Sequence of chain 1.A:
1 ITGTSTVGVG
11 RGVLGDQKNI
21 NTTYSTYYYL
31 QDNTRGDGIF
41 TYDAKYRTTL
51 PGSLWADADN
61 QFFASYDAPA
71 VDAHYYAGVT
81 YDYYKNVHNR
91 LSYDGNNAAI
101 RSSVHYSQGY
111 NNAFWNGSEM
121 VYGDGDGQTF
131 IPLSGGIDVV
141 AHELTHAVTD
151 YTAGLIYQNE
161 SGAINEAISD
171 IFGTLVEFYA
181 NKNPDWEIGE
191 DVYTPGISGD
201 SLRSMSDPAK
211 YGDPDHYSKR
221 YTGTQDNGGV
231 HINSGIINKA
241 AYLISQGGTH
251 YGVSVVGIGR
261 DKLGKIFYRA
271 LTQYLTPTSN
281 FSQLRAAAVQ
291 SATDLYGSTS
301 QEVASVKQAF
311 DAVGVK

Binding-site contacts:
Ligand atom CB contacts residue GLU143 of chain 1.A at 4.2 Å.
Ligand atom CB contacts residue VAL139 of chain 1.A at 4.3 Å (hydrophobic).
Ligand atom CG1 contacts residue LYS1 of chain 1.C at 3.3 Å.
Ligand atom CG1 contacts residue VAL139 of chain 1.A at 4.5 Å (hydrophobic).
Ligand atom O contacts residue HIS231 of chain 1.A at 3.5 Å.
Ligand atom N contacts residue LYS1 of chain 1.C at 2.8 Å (salt-bridge).
Ligand atom CA contacts residue LYS1 of chain 1.C at 2.5 Å.
Ligand atom CA contacts residue ALA113 of chain 1.A at 4.1 Å (hydrophobic).
Ligand atom CB contacts residue ASN112 of chain 1.A at 4.4 Å.
Ligand atom N contacts residue ASN112 of chain 1.A at 3.0 Å (h-bond).
Ligand atom CG1 contacts residue LEU202 of chain 1.A at 4.1 Å (hydrophobic).
Ligand atom CG2 contacts residue HIS142 of chain 1.A at 4.3 Å.
Ligand atom CG2 contacts residue ILE188 of chain 1.A at 4.4 Å (hydrophobic).
Ligand atom C contacts residue LYS1 of chain 1.C at 1.4 Å.
Ligand atom CG2 contacts residue LYS1 of chain 1.C at 4.2 Å.
Ligand atom N contacts residue GLU143 of chain 1.A at 3.6 Å (salt-bridge).
Ligand atom C contacts residue ASN112 of chain 1.A at 4.1 Å.
Ligand atom CG2 contacts residue LEU202 of chain 1.A at 4.2 Å (hydrophobic).
Ligand atom CG2 contacts residue VAL139 of chain 1.A at 4.5 Å (hydrophobic).
Ligand atom O contacts residue HIS142 of chain 1.A at 4.5 Å.
Ligand atom O contacts residue ARG203 of chain 1.A at 2.9 Å (salt-bridge).
Ligand atom CA contacts residue HIS142 of chain 1.A at 4.1 Å.
Ligand atom CG1 contacts residue ASN112 of chain 1.A at 3.7 Å.
Ligand atom CG2 contacts residue ARG203 of chain 1.A at 3.6 Å.
Ligand atom O contacts residue LEU202 of chain 1.A at 4.4 Å.
Ligand atom O contacts residue LYS1 of chain 1.C at 2.3 Å (salt-bridge).
Ligand atom C contacts residue ARG203 of chain 1.A at 4.0 Å.
Ligand atom CA contacts residue ASN112 of chain 1.A at 3.9 Å.
Ligand atom CA contacts residue GLU143 of chain 1.A at 3.8 Å.
Ligand atom O contacts residue GLU166 of chain 1.A at 4.3 Å.
Ligand atom CG1 contacts residue LEU133 of chain 1.A at 4.0 Å (hydrophobic).
Ligand atom N contacts residue ALA113 of chain 1.A at 2.8 Å (h-bond).
Ligand atom CB contacts residue LYS1 of chain 1.C at 3.4 Å.
Ligand atom C contacts residue HIS231 of chain 1.A at 3.9 Å.

A small-molecule ligand and the protein it binds are described below.
Small molecule (SMILES): CC(C)[C@H](N)C(=O)O